The protein below binds the small molecule below.
Small molecule (SMILES): O=c1ccn([C@@H]2O[C@H](CO)[C@@H](O)[C@H]2O)c(=S)[nH]1

Sequence of chain 1.A:
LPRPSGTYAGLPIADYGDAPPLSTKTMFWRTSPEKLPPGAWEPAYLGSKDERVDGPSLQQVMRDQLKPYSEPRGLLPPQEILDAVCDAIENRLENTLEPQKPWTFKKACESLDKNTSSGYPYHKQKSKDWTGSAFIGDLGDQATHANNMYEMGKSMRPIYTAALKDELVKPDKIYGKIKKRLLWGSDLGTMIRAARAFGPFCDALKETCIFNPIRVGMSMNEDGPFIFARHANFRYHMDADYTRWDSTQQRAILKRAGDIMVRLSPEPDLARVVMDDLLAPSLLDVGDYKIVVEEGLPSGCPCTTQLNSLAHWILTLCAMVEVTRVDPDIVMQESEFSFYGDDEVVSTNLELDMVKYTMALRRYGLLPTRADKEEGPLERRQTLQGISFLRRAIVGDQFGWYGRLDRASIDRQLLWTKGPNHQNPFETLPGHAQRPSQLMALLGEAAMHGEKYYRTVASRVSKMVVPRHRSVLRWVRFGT

Binding-site contacts:
Ligand atom C3' contacts residue SER300 of chain 1.A at 3.8 Å.
Ligand atom C2 contacts residue GLY342 of chain 1.A at 4.0 Å.
Ligand atom C3' contacts residue THR305 of chain 1.A at 3.9 Å.
Ligand atom N3 contacts residue ASP344 of chain 1.A at 4.3 Å.
Ligand atom O3' contacts residue ASP247 of chain 1.A at 3.4 Å (salt-bridge).
Ligand atom O3' contacts residue THR305 of chain 1.A at 3.4 Å.
Ligand atom S2 contacts residue TRP246 of chain 1.A at 4.3 Å.
Ligand atom C2' contacts residue THR306 of chain 1.A at 4.1 Å.
Ligand atom S2 contacts residue ASN309 of chain 1.A at 3.6 Å.
Ligand atom C1' contacts residue ASN309 of chain 1.A at 3.9 Å.
Ligand atom O3' contacts residue ASN309 of chain 1.A at 4.0 Å.
Ligand atom N1 contacts residue ASP343 of chain 1.A at 4.3 Å.
Ligand atom O4 contacts residue ASP343 of chain 1.A at 3.8 Å.
Ligand atom C4 contacts residue TYR341 of chain 1.A at 3.6 Å (hydrophobic).
Ligand atom C4 contacts residue ASP343 of chain 1.A at 3.5 Å.
Ligand atom C1' contacts residue ASP247 of chain 1.A at 3.8 Å.
Ligand atom O4 contacts residue TYR341 of chain 1.A at 3.5 Å (h-bond).
Ligand atom C4' contacts residue ASP247 of chain 1.A at 3.2 Å.
Ligand atom S2 contacts residue ASP247 of chain 1.A at 3.4 Å (salt-bridge).
Ligand atom O5' contacts residue LEU184 of chain 1.A at 3.9 Å.
Ligand atom C5' contacts residue ASP247 of chain 1.A at 4.4 Å.
Ligand atom O3' contacts residue SER300 of chain 1.A at 3.3 Å.
Ligand atom N3 contacts residue TYR341 of chain 1.A at 3.6 Å (h-bond).
Ligand atom O4 contacts residue ASP344 of chain 1.A at 4.1 Å.
Ligand atom C3' contacts residue ASP247 of chain 1.A at 3.9 Å.
Ligand atom N3 contacts residue ASP343 of chain 1.A at 2.4 Å (salt-bridge).
Ligand atom C2' contacts residue ASN309 of chain 1.A at 4.2 Å.
Ligand atom S2 contacts residue GLY342 of chain 1.A at 4.1 Å.
Ligand atom N1 contacts residue GLY342 of chain 1.A at 4.4 Å.
Ligand atom C2 contacts residue TYR341 of chain 1.A at 4.3 Å (hydrophobic).
Ligand atom S2 contacts residue ASP343 of chain 1.A at 2.9 Å (salt-bridge).
Ligand atom C2 contacts residue ASP343 of chain 1.A at 2.9 Å.
Ligand atom O2' contacts residue ASN309 of chain 1.A at 3.5 Å (h-bond).
Ligand atom N3 contacts residue GLY342 of chain 1.A at 4.2 Å.
Ligand atom C4' contacts residue SER300 of chain 1.A at 4.2 Å.
Ligand atom O3' contacts residue LEU298 of chain 1.A at 3.0 Å.
Ligand atom C5 contacts residue TYR341 of chain 1.A at 4.1 Å (hydrophobic).
Ligand atom O4' contacts residue ASP247 of chain 1.A at 3.2 Å (salt-bridge).
Ligand atom O2' contacts residue THR306 of chain 1.A at 3.5 Å.
Ligand atom O2' contacts residue THR305 of chain 1.A at 3.9 Å.